Sequence of chain 1.C:
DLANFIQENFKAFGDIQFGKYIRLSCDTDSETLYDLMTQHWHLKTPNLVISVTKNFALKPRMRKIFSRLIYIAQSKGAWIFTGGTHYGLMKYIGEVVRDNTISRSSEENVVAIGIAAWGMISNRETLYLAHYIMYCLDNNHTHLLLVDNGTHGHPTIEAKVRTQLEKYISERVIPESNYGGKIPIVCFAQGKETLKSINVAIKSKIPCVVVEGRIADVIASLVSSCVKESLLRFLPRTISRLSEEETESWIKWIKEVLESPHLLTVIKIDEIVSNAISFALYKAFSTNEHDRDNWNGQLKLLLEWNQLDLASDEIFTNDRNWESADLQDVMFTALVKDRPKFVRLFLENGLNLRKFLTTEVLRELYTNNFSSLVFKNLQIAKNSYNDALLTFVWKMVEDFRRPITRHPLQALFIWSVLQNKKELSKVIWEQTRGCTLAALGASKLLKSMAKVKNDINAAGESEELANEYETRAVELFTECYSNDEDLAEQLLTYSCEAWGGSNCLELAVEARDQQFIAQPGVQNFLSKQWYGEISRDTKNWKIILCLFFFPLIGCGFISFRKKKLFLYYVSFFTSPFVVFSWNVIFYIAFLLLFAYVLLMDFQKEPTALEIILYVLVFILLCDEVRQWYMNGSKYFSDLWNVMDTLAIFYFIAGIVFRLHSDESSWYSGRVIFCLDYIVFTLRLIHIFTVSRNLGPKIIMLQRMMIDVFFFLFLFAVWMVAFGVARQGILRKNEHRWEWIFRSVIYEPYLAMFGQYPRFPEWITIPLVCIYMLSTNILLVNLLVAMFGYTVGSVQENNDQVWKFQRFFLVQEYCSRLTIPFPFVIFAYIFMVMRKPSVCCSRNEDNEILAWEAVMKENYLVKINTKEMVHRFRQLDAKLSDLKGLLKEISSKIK

Binding-site contacts:
Ligand atom C7B contacts residue ILE698 of chain 1.C at 4.4 Å (hydrophobic).
Ligand atom O52 contacts residue ARG690 of chain 1.C at 4.4 Å.
Ligand atom O1B contacts residue PHE740 of chain 1.C at 3.8 Å.
Ligand atom O51 contacts residue ARG999 of chain 1.C at 3.7 Å.
Ligand atom C1B contacts residue SER851 of chain 1.C at 4.1 Å.
Ligand atom C6A contacts residue LEU854 of chain 1.C at 4.4 Å (hydrophobic).
Ligand atom O1B contacts residue SER851 of chain 1.C at 4.4 Å.
Ligand atom O13 contacts residue ASN694 of chain 1.C at 3.9 Å.
Ligand atom C1C contacts residue ASN694 of chain 1.C at 3.6 Å.
Ligand atom C6A contacts residue TYR1006 of chain 1.C at 4.0 Å (hydrophobic).
Ligand atom C5A contacts residue LEU854 of chain 1.C at 3.7 Å (hydrophobic).
Ligand atom C5B contacts residue SER741 of chain 1.C at 4.3 Å.
Ligand atom O6 contacts residue ARG999 of chain 1.C at 4.2 Å.
Ligand atom C8B contacts residue ILE745 of chain 1.C at 4.3 Å (hydrophobic).
Ligand atom C2A contacts residue LEU854 of chain 1.C at 4.3 Å (hydrophobic).
Ligand atom C3C contacts residue PHE737 of chain 1.C at 3.9 Å (hydrophobic).
Ligand atom C2B contacts residue SER851 of chain 1.C at 3.9 Å.
Ligand atom C1B contacts residue PHE737 of chain 1.C at 4.4 Å (hydrophobic).
Ligand atom O1A contacts residue ARG999 of chain 1.C at 4.1 Å.
Ligand atom C4A contacts residue LEU854 of chain 1.C at 3.7 Å (hydrophobic).
Ligand atom O53 contacts residue LYS607 of chain 1.A at 4.3 Å.
Ligand atom C3A contacts residue LEU854 of chain 1.C at 3.8 Å (hydrophobic).
Ligand atom C5A contacts residue TRP684 of chain 1.C at 4.3 Å (hydrophobic).
Ligand atom O1B contacts residue PHE737 of chain 1.C at 4.1 Å.
Ligand atom C3B contacts residue PHE740 of chain 1.C at 4.4 Å (hydrophobic).
Ligand atom C6A contacts residue PHE740 of chain 1.C at 4.4 Å (hydrophobic).

This protein binds this small molecule.
Small molecule (SMILES): CCCCCCCC(=O)OC[C@H](COP(=O)(O)O[C@@H]1[C@H](O)[C@H](O)[C@@H](OP(=O)(O)O)[C@H](OP(=O)(O)O)[C@H]1O)OC(=O)CCCCCCC

Sequence of chain 1.A:
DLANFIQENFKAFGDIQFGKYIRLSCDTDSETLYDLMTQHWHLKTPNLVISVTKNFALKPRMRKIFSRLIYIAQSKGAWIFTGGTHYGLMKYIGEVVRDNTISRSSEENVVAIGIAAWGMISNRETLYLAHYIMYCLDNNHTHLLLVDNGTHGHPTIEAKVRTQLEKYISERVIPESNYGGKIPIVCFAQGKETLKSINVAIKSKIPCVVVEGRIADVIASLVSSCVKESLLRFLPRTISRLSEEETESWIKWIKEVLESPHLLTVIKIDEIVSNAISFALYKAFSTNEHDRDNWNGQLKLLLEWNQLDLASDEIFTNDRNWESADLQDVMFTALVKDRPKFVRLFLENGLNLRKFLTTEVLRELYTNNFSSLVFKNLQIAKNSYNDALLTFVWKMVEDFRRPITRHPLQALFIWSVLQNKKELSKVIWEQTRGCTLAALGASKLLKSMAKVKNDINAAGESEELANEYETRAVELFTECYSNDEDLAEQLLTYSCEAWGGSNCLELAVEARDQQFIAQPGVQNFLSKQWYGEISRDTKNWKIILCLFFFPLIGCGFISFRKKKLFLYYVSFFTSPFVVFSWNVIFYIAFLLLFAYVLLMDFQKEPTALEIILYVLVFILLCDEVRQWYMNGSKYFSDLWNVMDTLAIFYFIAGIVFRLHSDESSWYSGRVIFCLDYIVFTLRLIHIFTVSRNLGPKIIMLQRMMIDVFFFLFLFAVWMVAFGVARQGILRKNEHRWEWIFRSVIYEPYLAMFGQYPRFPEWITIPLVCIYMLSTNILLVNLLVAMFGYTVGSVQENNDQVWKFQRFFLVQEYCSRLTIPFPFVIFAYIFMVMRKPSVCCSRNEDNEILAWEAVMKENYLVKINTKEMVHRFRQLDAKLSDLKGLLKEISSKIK